The small molecule below binds the protein below.
Small molecule (SMILES): CC(=O)N[C@@H]1[C@@H](O)[C@H](O)[C@@H](CO)O[C@H]1O

Sequence of chain 1.A:
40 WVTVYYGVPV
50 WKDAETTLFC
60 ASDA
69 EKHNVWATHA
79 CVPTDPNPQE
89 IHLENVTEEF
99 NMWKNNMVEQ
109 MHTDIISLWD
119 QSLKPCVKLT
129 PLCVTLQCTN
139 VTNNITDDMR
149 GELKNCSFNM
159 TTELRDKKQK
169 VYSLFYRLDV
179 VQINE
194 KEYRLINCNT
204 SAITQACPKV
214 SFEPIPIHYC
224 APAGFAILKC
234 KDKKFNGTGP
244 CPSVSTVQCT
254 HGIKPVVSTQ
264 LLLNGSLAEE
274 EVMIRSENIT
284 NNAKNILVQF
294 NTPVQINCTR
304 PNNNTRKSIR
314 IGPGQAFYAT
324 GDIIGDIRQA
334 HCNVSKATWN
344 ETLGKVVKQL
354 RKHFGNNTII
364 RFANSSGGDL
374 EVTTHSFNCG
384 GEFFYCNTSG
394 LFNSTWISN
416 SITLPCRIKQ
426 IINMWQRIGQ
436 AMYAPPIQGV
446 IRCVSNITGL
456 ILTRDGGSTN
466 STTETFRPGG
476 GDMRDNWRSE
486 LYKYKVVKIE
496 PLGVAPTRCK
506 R

Binding-site contacts:
Ligand atom C8 contacts residue ASN300 of chain 1.A at 3.8 Å.
Ligand atom C5 contacts residue ASN300 of chain 1.A at 3.7 Å.
Ligand atom N2 contacts residue ASN300 of chain 1.A at 2.9 Å (h-bond).
Ligand atom C4 contacts residue ASN300 of chain 1.A at 4.2 Å.
Ligand atom C3 contacts residue ASN300 of chain 1.A at 3.8 Å.
Ligand atom O7 contacts residue ASN336 of chain 1.A at 4.5 Å.
Ligand atom C8 contacts residue SER338 of chain 1.A at 3.8 Å.
Ligand atom C7 contacts residue ASN336 of chain 1.A at 4.3 Å.
Ligand atom C8 contacts residue GLN298 of chain 1.A at 3.1 Å.
Ligand atom C2 contacts residue ASN300 of chain 1.A at 2.5 Å.
Ligand atom C1 contacts residue ASN300 of chain 1.A at 1.5 Å.
Ligand atom C8 contacts residue ASN336 of chain 1.A at 3.4 Å.
Ligand atom O5 contacts residue ASN300 of chain 1.A at 2.4 Å (h-bond).
Ligand atom C8 contacts residue VAL337 of chain 1.A at 4.5 Å (hydrophobic).
Ligand atom N2 contacts residue GLN298 of chain 1.A at 4.4 Å.
Ligand atom C7 contacts residue ASN300 of chain 1.A at 3.3 Å.
Ligand atom C8 contacts residue ILE299 of chain 1.A at 4.1 Å (hydrophobic).
Ligand atom O7 contacts residue ASN300 of chain 1.A at 3.4 Å (h-bond).